Sequence of chain 1.B:
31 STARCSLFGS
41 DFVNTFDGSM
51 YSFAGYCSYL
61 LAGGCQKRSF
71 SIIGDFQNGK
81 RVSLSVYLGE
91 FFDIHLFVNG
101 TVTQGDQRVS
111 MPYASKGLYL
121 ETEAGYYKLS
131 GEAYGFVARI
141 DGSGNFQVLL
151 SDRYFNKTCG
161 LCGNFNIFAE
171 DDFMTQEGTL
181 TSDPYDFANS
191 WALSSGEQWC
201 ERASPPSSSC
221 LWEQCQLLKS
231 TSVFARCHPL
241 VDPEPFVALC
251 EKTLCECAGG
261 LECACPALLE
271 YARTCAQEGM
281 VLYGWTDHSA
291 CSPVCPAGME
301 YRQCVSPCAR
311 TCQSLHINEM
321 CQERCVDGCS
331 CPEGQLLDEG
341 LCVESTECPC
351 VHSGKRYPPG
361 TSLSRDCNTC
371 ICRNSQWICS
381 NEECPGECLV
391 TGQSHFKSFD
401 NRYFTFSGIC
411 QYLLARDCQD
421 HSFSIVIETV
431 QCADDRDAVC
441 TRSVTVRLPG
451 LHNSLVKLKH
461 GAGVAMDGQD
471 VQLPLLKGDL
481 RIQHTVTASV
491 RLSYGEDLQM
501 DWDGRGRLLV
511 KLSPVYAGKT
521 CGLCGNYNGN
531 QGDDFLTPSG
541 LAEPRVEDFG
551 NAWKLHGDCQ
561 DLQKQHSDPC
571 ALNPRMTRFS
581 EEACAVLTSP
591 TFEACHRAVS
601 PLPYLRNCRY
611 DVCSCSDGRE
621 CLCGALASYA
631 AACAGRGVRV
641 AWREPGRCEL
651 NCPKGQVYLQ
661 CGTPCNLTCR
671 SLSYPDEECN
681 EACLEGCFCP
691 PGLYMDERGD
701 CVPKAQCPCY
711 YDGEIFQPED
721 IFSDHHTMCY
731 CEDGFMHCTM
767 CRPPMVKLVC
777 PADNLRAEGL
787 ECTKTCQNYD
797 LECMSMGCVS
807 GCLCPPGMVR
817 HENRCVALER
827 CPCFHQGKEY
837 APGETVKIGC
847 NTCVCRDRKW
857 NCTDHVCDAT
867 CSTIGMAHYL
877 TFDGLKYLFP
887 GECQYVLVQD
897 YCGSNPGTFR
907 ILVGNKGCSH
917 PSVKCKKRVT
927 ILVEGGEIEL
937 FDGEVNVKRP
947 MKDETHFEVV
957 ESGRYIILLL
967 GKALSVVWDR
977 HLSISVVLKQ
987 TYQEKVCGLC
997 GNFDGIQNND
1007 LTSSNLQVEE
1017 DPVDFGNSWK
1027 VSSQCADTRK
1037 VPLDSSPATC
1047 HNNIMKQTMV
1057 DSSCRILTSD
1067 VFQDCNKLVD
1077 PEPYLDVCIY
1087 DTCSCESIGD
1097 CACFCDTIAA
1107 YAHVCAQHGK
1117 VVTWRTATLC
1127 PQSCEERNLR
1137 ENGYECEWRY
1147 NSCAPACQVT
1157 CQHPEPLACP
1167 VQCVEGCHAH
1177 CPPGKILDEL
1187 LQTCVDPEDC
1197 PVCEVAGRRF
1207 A

Binding-site contacts:
Ligand atom O6 contacts residue HIS1176 of chain 1.B at 3.0 Å (h-bond).
Ligand atom C7 contacts residue ASN1147 of chain 1.B at 3.0 Å.
Ligand atom O5 contacts residue HIS1176 of chain 1.B at 4.4 Å.
Ligand atom C2 contacts residue ASN1147 of chain 1.B at 2.5 Å.
Ligand atom C8 contacts residue SER1148 of chain 1.B at 4.1 Å.
Ligand atom C1 contacts residue ASN1147 of chain 1.B at 1.4 Å.
Ligand atom O5 contacts residue ASN1147 of chain 1.B at 2.4 Å (h-bond).
Ligand atom C6 contacts residue HIS1176 of chain 1.B at 4.2 Å.
Ligand atom C3 contacts residue ASN1147 of chain 1.B at 3.8 Å.
Ligand atom O7 contacts residue ASN1147 of chain 1.B at 3.9 Å.
Ligand atom O5 contacts residue PRO1151 of chain 1.B at 4.2 Å.
Ligand atom C5 contacts residue ASN1147 of chain 1.B at 3.7 Å.
Ligand atom C6 contacts residue PRO1151 of chain 1.B at 4.3 Å (hydrophobic).
Ligand atom C4 contacts residue ASN1147 of chain 1.B at 4.2 Å.
Ligand atom N2 contacts residue ASN1147 of chain 1.B at 2.4 Å (h-bond).
Ligand atom C8 contacts residue ASN1147 of chain 1.B at 3.3 Å.
Ligand atom N2 contacts residue SER1148 of chain 1.B at 4.3 Å.

The protein below binds the small molecule below.
Small molecule (SMILES): CC(=O)N[C@@H]1[C@@H](O)[C@H](O)[C@@H](CO)O[C@H]1O